This protein binds this small molecule.
Small molecule (SMILES): O=C(O)/C=C\C=C/C(=O)O

Binding-site contacts:
Ligand atom C6 contacts residue THR40 of chain 1.A at 3.4 Å.
Ligand atom C6 contacts residue ASN114 of chain 1.A at 4.2 Å.
Ligand atom C3 contacts residue PHE115 of chain 1.A at 4.1 Å (hydrophobic).
Ligand atom O4 contacts residue PHE115 of chain 1.A at 3.8 Å.
Ligand atom O4 contacts residue GLY39 of chain 1.A at 4.0 Å.
Ligand atom C3 contacts residue VAL9 of chain 1.A at 4.0 Å (hydrophobic).
Ligand atom C4 contacts residue ARG58 of chain 1.A at 4.2 Å.
Ligand atom C2 contacts residue TYR107 of chain 1.A at 4.0 Å (hydrophobic).
Ligand atom C1 contacts residue VAL9 of chain 1.A at 3.9 Å (hydrophobic).
Ligand atom C2 contacts residue PRO108 of chain 1.A at 4.2 Å (hydrophobic).
Ligand atom C5 contacts residue VAL9 of chain 1.A at 3.6 Å (hydrophobic).
Ligand atom C3 contacts residue PRO108 of chain 1.A at 3.8 Å (hydrophobic).
Ligand atom O3 contacts residue THR40 of chain 1.A at 4.1 Å.
Ligand atom C5 contacts residue ARG58 of chain 1.A at 3.9 Å.
Ligand atom O2 contacts residue SER10 of chain 1.A at 4.1 Å.
Ligand atom C1 contacts residue SER11 of chain 1.A at 3.7 Å.
Ligand atom O1 contacts residue TYR107 of chain 1.A at 4.3 Å.
Ligand atom O2 contacts residue ILE139 of chain 1.A at 3.8 Å.
Ligand atom O2 contacts residue TYR107 of chain 1.A at 3.7 Å.
Ligand atom O4 contacts residue LEU59 of chain 1.A at 3.4 Å.
Ligand atom C6 contacts residue GLY39 of chain 1.A at 4.1 Å.
Ligand atom O4 contacts residue PRO113 of chain 1.A at 4.1 Å.
Ligand atom O1 contacts residue SER11 of chain 1.A at 3.0 Å (h-bond).
Ligand atom C2 contacts residue VAL9 of chain 1.A at 4.1 Å (hydrophobic).
Ligand atom C5 contacts residue THR40 of chain 1.A at 3.5 Å.
Ligand atom O4 contacts residue ASN114 of chain 1.A at 4.0 Å.
Ligand atom O3 contacts residue PHE115 of chain 1.A at 3.7 Å.
Ligand atom O3 contacts residue PRO108 of chain 1.A at 3.4 Å.
Ligand atom O3 contacts residue ASN114 of chain 1.A at 4.1 Å.
Ligand atom C5 contacts residue PHE115 of chain 1.A at 3.9 Å (hydrophobic).
Ligand atom C4 contacts residue PHE115 of chain 1.A at 3.8 Å (hydrophobic).
Ligand atom C1 contacts residue TYR107 of chain 1.A at 3.8 Å (hydrophobic).
Ligand atom C6 contacts residue VAL9 of chain 1.A at 4.2 Å (hydrophobic).
Ligand atom O4 contacts residue THR40 of chain 1.A at 2.6 Å (h-bond).
Ligand atom C6 contacts residue PHE115 of chain 1.A at 3.6 Å (hydrophobic).
Ligand atom O1 contacts residue VAL9 of chain 1.A at 3.7 Å.
Ligand atom O3 contacts residue GLY39 of chain 1.A at 3.9 Å.
Ligand atom O1 contacts residue ARG58 of chain 1.A at 4.2 Å.
Ligand atom C4 contacts residue VAL9 of chain 1.A at 3.5 Å (hydrophobic).
Ligand atom O2 contacts residue SER11 of chain 1.A at 3.4 Å (h-bond).

Sequence of chain 1.A:
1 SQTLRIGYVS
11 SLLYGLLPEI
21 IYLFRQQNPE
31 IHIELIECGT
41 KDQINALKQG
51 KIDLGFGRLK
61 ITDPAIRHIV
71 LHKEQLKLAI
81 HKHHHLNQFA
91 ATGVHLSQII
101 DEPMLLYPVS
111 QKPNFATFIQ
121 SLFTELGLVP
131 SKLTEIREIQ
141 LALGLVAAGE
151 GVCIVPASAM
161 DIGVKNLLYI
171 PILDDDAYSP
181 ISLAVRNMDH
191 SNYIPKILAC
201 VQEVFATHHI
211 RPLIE